The protein below binds the small molecule below.
Small molecule (SMILES): OC[C@H]1O[C@@](CO)(O[C@H]2O[C@H](CO)[C@@H](O)[C@H](O)[C@H]2O)[C@@H](O)[C@@H]1O

Sequence of chain 1.B:
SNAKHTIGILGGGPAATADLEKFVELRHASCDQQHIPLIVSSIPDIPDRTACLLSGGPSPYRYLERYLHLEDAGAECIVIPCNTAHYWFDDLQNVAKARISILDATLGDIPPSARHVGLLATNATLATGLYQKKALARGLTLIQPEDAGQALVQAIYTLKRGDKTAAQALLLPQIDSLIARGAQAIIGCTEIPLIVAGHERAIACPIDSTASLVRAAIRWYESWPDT

Binding-site contacts:
Ligand atom O4 contacts residue ARG124 of chain 1.B at 3.3 Å (salt-bridge).
Ligand atom C6 contacts residue LYS160 of chain 1.B at 4.3 Å.
Ligand atom C2 contacts residue ASP130 of chain 1.B at 3.9 Å.
Ligand atom C6 contacts residue ASP130 of chain 1.B at 3.4 Å.
Ligand atom C1 contacts residue ASP130 of chain 1.B at 3.6 Å.
Ligand atom O3 contacts residue MSE125 of chain 1.B at 4.0 Å.
Ligand atom C3 contacts residue ARG124 of chain 1.B at 3.4 Å.
Ligand atom O6 contacts residue ASP130 of chain 1.B at 2.7 Å (salt-bridge).
Ligand atom O2 contacts residue SER127 of chain 1.B at 2.9 Å (h-bond).
Ligand atom C1 contacts residue PHE114 of chain 1.B at 3.6 Å (hydrophobic).
Ligand atom O2 contacts residue ASP130 of chain 1.B at 4.3 Å.
Ligand atom O1 contacts residue ASP115 of chain 1.B at 4.3 Å.
Ligand atom O2 contacts residue MSE125 of chain 1.B at 4.0 Å.
Ligand atom O5 contacts residue LYS160 of chain 1.B at 3.2 Å (salt-bridge).
Ligand atom O5 contacts residue ASP130 of chain 1.B at 3.2 Å (salt-bridge).
Ligand atom O2 contacts residue ARG124 of chain 1.B at 4.3 Å.
Ligand atom O3 contacts residue GLN118 of chain 1.B at 4.4 Å.
Ligand atom O6 contacts residue LYS160 of chain 1.B at 3.6 Å.
Ligand atom O1 contacts residue ASP130 of chain 1.B at 3.7 Å.
Ligand atom O5 contacts residue ASP130 of chain 1.B at 3.7 Å.
Ligand atom O2 contacts residue PHE114 of chain 1.B at 4.2 Å.
Ligand atom O1 contacts residue SER127 of chain 1.B at 4.2 Å.
Ligand atom C2 contacts residue SER127 of chain 1.B at 3.9 Å.
Ligand atom O2 contacts residue ILE126 of chain 1.B at 3.6 Å.
Ligand atom C2 contacts residue ASP130 of chain 1.B at 4.2 Å.
Ligand atom O1 contacts residue PHE114 of chain 1.B at 3.9 Å.
Ligand atom C1 contacts residue SER127 of chain 1.B at 4.0 Å.
Ligand atom C1 contacts residue LYS160 of chain 1.B at 4.1 Å.
Ligand atom C1 contacts residue ASP130 of chain 1.B at 3.8 Å.
Ligand atom C5 contacts residue ASP130 of chain 1.B at 3.9 Å.
Ligand atom O1 contacts residue LYS160 of chain 1.B at 3.1 Å (salt-bridge).
Ligand atom C2 contacts residue LYS160 of chain 1.B at 4.2 Å.
Ligand atom C5 contacts residue LYS160 of chain 1.B at 3.7 Å.
Ligand atom C4 contacts residue ARG124 of chain 1.B at 4.2 Å.
Ligand atom O3 contacts residue ILE126 of chain 1.B at 3.8 Å.
Ligand atom O3 contacts residue ARG124 of chain 1.B at 2.7 Å (salt-bridge).